A protein and the small-molecule ligand that binds it are described below.
Small molecule (SMILES): CC(=O)N[C@H]1[C@H](O[C@H]2[C@H](O)[C@@H](NC(C)=O)CO[C@@H]2CO)O[C@H](CO)[C@@H](O)[C@@H]1O

Binding-site contacts:
Ligand atom N2 contacts residue ALA124 of chain 1.J at 4.4 Å.
Ligand atom O7 contacts residue ASN125 of chain 1.J at 3.8 Å.
Ligand atom C4 contacts residue ILE250 of chain 1.J at 4.3 Å (hydrophobic).
Ligand atom C1 contacts residue ILE250 of chain 1.J at 4.0 Å (hydrophobic).
Ligand atom C2 contacts residue TYR274 of chain 1.J at 4.5 Å (hydrophobic).
Ligand atom C3 contacts residue ILE250 of chain 1.J at 3.6 Å (hydrophobic).
Ligand atom O7 contacts residue ALA124 of chain 1.J at 4.4 Å.
Ligand atom C5 contacts residue ASN125 of chain 1.J at 3.7 Å.
Ligand atom O5 contacts residue ASN125 of chain 1.J at 2.4 Å (h-bond).
Ligand atom O5 contacts residue ILE250 of chain 1.J at 3.9 Å.
Ligand atom N2 contacts residue ILE250 of chain 1.J at 4.5 Å.
Ligand atom N2 contacts residue GLU249 of chain 1.J at 4.2 Å.
Ligand atom O3 contacts residue TYR274 of chain 1.J at 3.4 Å (h-bond).
Ligand atom C8 contacts residue GLU249 of chain 1.J at 4.2 Å.
Ligand atom O3 contacts residue ILE250 of chain 1.J at 3.3 Å.
Ligand atom O4 contacts residue ILE250 of chain 1.J at 3.8 Å.
Ligand atom C8 contacts residue GLY121 of chain 1.J at 4.5 Å.
Ligand atom C3 contacts residue TYR274 of chain 1.J at 4.2 Å (hydrophobic).
Ligand atom C4 contacts residue TYR274 of chain 1.J at 3.8 Å (hydrophobic).
Ligand atom C8 contacts residue LEU251 of chain 1.J at 4.5 Å (hydrophobic).
Ligand atom C7 contacts residue ALA124 of chain 1.J at 4.0 Å (hydrophobic).
Ligand atom N2 contacts residue ASN125 of chain 1.J at 2.8 Å (h-bond).
Ligand atom C8 contacts residue ALA124 of chain 1.J at 3.7 Å (hydrophobic).
Ligand atom C2 contacts residue ASN125 of chain 1.J at 2.3 Å.
Ligand atom O7 contacts residue ILE250 of chain 1.J at 3.8 Å.
Ligand atom O4 contacts residue TYR274 of chain 1.J at 4.3 Å.
Ligand atom C4 contacts residue ASN125 of chain 1.J at 4.2 Å.
Ligand atom C3 contacts residue ASN125 of chain 1.J at 3.7 Å.
Ligand atom C2 contacts residue ILE250 of chain 1.J at 3.7 Å (hydrophobic).
Ligand atom O7 contacts residue TYR274 of chain 1.J at 3.9 Å.
Ligand atom C1 contacts residue ASN125 of chain 1.J at 1.4 Å.
Ligand atom C7 contacts residue ASN125 of chain 1.J at 3.5 Å.

Sequence of chain 1.J:
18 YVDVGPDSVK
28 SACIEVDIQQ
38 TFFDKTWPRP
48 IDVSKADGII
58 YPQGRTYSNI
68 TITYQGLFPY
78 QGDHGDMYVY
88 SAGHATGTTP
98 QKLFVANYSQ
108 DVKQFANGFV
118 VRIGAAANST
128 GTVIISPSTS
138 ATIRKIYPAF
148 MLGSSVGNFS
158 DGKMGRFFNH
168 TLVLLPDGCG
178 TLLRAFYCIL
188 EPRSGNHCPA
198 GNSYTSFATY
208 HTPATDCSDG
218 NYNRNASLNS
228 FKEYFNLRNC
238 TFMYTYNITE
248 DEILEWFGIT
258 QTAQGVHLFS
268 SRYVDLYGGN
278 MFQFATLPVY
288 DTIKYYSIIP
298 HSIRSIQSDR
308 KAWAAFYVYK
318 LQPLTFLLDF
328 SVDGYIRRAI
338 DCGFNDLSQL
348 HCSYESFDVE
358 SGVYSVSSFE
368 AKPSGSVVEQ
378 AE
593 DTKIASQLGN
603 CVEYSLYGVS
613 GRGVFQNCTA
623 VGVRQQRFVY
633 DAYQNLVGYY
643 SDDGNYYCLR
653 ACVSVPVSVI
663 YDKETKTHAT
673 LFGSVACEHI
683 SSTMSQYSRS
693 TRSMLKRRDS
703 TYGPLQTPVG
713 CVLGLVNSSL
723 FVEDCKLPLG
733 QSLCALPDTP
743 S